Sequence of chain 2.B:
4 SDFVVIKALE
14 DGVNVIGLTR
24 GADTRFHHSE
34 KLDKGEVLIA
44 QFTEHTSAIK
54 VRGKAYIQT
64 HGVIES

Sequence of chain 2.A:
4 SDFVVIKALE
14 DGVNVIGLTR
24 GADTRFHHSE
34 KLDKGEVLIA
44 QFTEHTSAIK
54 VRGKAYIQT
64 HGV

The small molecule below binds the protein below.
Small molecule (SMILES): N[C@@H](Cc1c[nH]c2ccccc12)C(=O)O

Binding-site contacts:
Ligand atom CZ2 contacts residue ALA43 of chain 2.B at 3.8 Å (hydrophobic).
Ligand atom N contacts residue THR22 of chain 2.A at 2.7 Å (h-bond).
Ligand atom OXT contacts residue GLY24 of chain 2.A at 3.8 Å.
Ligand atom CA contacts residue THR27 of chain 2.A at 3.1 Å.
Ligand atom CD1 contacts residue THR46 of chain 2.B at 3.9 Å.
Ligand atom CD1 contacts residue GLN44 of chain 2.B at 3.5 Å.
Ligand atom O contacts residue THR46 of chain 2.B at 3.6 Å.
Ligand atom CE2 contacts residue ALA43 of chain 2.B at 4.0 Å (hydrophobic).
Ligand atom C contacts residue THR46 of chain 2.B at 3.5 Å.
Ligand atom CE2 contacts residue GLN44 of chain 2.B at 3.9 Å.
Ligand atom N contacts residue THR27 of chain 2.A at 2.8 Å (h-bond).
Ligand atom O contacts residue ARG23 of chain 2.A at 3.5 Å.
Ligand atom CZ2 contacts residue ILE52 of chain 2.B at 3.9 Å (hydrophobic).
Ligand atom CB contacts residue THR27 of chain 2.A at 3.4 Å.
Ligand atom CB contacts residue THR22 of chain 2.A at 3.7 Å.
Ligand atom CZ3 contacts residue GLY20 of chain 2.B at 3.6 Å.
Ligand atom C contacts residue GLY24 of chain 2.A at 3.2 Å.
Ligand atom OXT contacts residue THR49 of chain 2.B at 2.8 Å (h-bond).
Ligand atom CD1 contacts residue ALA51 of chain 2.A at 4.0 Å (hydrophobic).
Ligand atom CD1 contacts residue SER50 of chain 2.A at 3.6 Å.
Ligand atom N contacts residue GLY24 of chain 2.A at 2.8 Å (h-bond).
Ligand atom C contacts residue SER50 of chain 2.A at 3.6 Å.
Ligand atom OXT contacts residue THR46 of chain 2.B at 2.6 Å (h-bond).
Ligand atom NE1 contacts residue ALA43 of chain 2.B at 3.7 Å.
Ligand atom N contacts residue ASP26 of chain 2.A at 3.0 Å (salt-bridge).
Ligand atom CE3 contacts residue HIS31 of chain 2.B at 4.0 Å.
Ligand atom O contacts residue GLY24 of chain 2.A at 2.9 Å (h-bond).
Ligand atom OXT contacts residue HIS48 of chain 2.B at 3.8 Å.
Ligand atom CA contacts residue GLY24 of chain 2.A at 3.4 Å.
Ligand atom C contacts residue THR49 of chain 2.B at 3.9 Å.
Ligand atom CB contacts residue SER50 of chain 2.A at 3.4 Å.
Ligand atom CA contacts residue SER50 of chain 2.A at 3.9 Å.
Ligand atom CA contacts residue THR22 of chain 2.A at 3.7 Å.
Ligand atom NE1 contacts residue GLN44 of chain 2.B at 2.8 Å (h-bond).
Ligand atom CH2 contacts residue GLY20 of chain 2.B at 3.6 Å.
Ligand atom CE3 contacts residue HIS30 of chain 2.B at 3.9 Å.
Ligand atom O contacts residue SER50 of chain 2.A at 3.0 Å (h-bond).
Ligand atom CZ2 contacts residue THR49 of chain 2.B at 3.9 Å.
Ligand atom O contacts residue THR22 of chain 2.A at 3.9 Å.
Ligand atom CG contacts residue SER50 of chain 2.A at 3.9 Å.